The protein below binds the small molecule below.
Small molecule (SMILES): C[C@H](NC1=NC(=O)[C@@](C)(C(F)(F)F)S1)c1ccccc1F

Sequence of chain 1.B:
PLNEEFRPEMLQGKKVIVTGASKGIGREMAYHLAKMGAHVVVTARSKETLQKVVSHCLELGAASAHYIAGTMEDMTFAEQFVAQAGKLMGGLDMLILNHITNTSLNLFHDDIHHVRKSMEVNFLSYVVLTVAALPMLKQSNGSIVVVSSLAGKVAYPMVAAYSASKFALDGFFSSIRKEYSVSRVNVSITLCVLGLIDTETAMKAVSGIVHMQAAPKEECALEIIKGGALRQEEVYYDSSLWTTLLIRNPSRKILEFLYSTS

Binding-site contacts:
Ligand atom F1 contacts residue LEU165 of chain 1.B at 3.4 Å.
Ligand atom C19 contacts residue LEU120 of chain 1.B at 3.7 Å (hydrophobic).
Ligand atom C13 contacts residue SER164 of chain 1.B at 4.1 Å.
Ligand atom F3 contacts residue LEU211 of chain 1.B at 3.8 Å.
Ligand atom F3 contacts residue MET227 of chain 1.B at 3.7 Å.
Ligand atom O2 contacts residue LEU165 of chain 1.B at 3.4 Å.
Ligand atom C3 contacts residue ILE115 of chain 1.B at 3.9 Å (hydrophobic).
Ligand atom N2 contacts residue TYR177 of chain 1.B at 3.5 Å (h-bond).
Ligand atom C19 contacts residue THR118 of chain 1.B at 4.1 Å.
Ligand atom C9 contacts residue THR118 of chain 1.B at 3.8 Å.
Ligand atom C11 contacts residue NAP1 of chain 1.G at 3.7 Å.
Ligand atom C9 contacts residue LEU120 of chain 1.B at 3.4 Å (hydrophobic).
Ligand atom C21 contacts residue TYR177 of chain 1.B at 4.0 Å (hydrophobic).
Ligand atom F4 contacts residue GLY210 of chain 1.B at 3.3 Å.
Ligand atom F1 contacts residue MET227 of chain 1.B at 3.8 Å.
Ligand atom C19 contacts residue ALA220 of chain 1.B at 3.9 Å (hydrophobic).
Ligand atom N3 contacts residue TYR177 of chain 1.B at 2.8 Å (h-bond).
Ligand atom C2 contacts residue LEU211 of chain 1.B at 4.1 Å (hydrophobic).
Ligand atom C22 contacts residue VAL174 of chain 1.B at 4.0 Å (hydrophobic).
Ligand atom C4 contacts residue TYR171 of chain 1.B at 3.7 Å (hydrophobic).
Ligand atom C11 contacts residue TYR177 of chain 1.B at 3.6 Å (hydrophobic).
Ligand atom O2 contacts residue ALA166 of chain 1.B at 2.9 Å (h-bond).
Ligand atom C1 contacts residue TYR177 of chain 1.B at 3.8 Å (hydrophobic).
Ligand atom C3 contacts residue TYR177 of chain 1.B at 3.6 Å (hydrophobic).
Ligand atom F2 contacts residue VAL221 of chain 1.B at 3.8 Å.
Ligand atom F2 contacts residue ALA220 of chain 1.B at 4.1 Å.
Ligand atom F4 contacts residue LEU211 of chain 1.B at 3.0 Å.
Ligand atom F4 contacts residue NAP1 of chain 1.G at 4.0 Å.
Ligand atom C21 contacts residue VAL174 of chain 1.B at 3.4 Å (hydrophobic).
Ligand atom C13 contacts residue ALA166 of chain 1.B at 3.9 Å (hydrophobic).
Ligand atom N3 contacts residue NAP1 of chain 1.G at 3.6 Å.
Ligand atom C3 contacts residue NAP1 of chain 1.G at 3.9 Å.
Ligand atom C9 contacts residue VAL174 of chain 1.B at 3.9 Å (hydrophobic).
Ligand atom F2 contacts residue ALA217 of chain 1.B at 3.5 Å.
Ligand atom C1 contacts residue NAP1 of chain 1.G at 4.1 Å.
Ligand atom O2 contacts residue SER164 of chain 1.B at 3.9 Å.
Ligand atom N2 contacts residue SER164 of chain 1.B at 3.5 Å.
Ligand atom N2 contacts residue NAP1 of chain 1.G at 3.5 Å.
Ligand atom C22 contacts residue TYR177 of chain 1.B at 3.6 Å (hydrophobic).
Ligand atom C21 contacts residue THR118 of chain 1.B at 3.6 Å.